Sequence of chain 55.A:
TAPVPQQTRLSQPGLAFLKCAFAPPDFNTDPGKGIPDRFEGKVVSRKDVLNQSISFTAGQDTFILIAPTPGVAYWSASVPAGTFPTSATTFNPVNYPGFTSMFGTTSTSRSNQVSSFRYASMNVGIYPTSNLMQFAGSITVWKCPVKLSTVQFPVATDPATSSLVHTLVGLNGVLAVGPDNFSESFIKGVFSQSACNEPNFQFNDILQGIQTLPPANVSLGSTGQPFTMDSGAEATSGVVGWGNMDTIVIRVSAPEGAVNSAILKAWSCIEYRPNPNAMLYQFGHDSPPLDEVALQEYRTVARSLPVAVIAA

Binding-site contacts:
Ligand atom CG2 contacts residue PHE71 of chain 55.A at 4.0 Å (hydrophobic).
Ligand atom CD1 contacts residue THR349 of chain 55.A at 4.3 Å.

This small molecule binds to this protein.
Small molecule (SMILES): CC[C@H](C)[C@@H](C=O)NC(=O)[C@H](CO)NC(=O)[C@H](CCCCN)NC(=O)[C@@H](N)C(C)C